Sequence of chain 1.J:
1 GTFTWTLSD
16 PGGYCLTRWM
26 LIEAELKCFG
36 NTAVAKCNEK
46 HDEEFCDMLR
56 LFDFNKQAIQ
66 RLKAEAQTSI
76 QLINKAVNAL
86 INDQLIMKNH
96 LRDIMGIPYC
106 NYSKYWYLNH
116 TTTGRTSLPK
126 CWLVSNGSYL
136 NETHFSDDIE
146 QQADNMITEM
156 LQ

The small molecule below binds the protein below.
Small molecule (SMILES): CC(=O)N[C@H]1[C@H](O[C@H]2[C@H](O)[C@@H](NC(C)=O)CO[C@@H]2CO)O[C@H](CO)[C@@H](O)[C@@H]1O

Binding-site contacts:
Ligand atom C8 contacts residue TYR112 of chain 1.J at 3.6 Å (hydrophobic).
Ligand atom C2 contacts residue GLN69 of chain 1.I at 3.7 Å.
Ligand atom C7 contacts residue GLN69 of chain 1.I at 3.7 Å.
Ligand atom N2 contacts residue THR121 of chain 1.J at 3.9 Å.
Ligand atom C1 contacts residue ASN114 of chain 1.J at 1.4 Å.
Ligand atom N2 contacts residue ASN114 of chain 1.J at 3.0 Å (h-bond).
Ligand atom C8 contacts residue PHE34 of chain 1.J at 4.2 Å (hydrophobic).
Ligand atom C7 contacts residue THR121 of chain 1.J at 4.4 Å.
Ligand atom C1 contacts residue GLN69 of chain 1.I at 3.7 Å.
Ligand atom C8 contacts residue THR121 of chain 1.J at 3.9 Å.
Ligand atom O5 contacts residue GLN69 of chain 1.I at 4.4 Å.
Ligand atom O6 contacts residue GLU30 of chain 1.J at 3.8 Å.
Ligand atom O7 contacts residue TYR112 of chain 1.J at 3.1 Å (h-bond).
Ligand atom C6 contacts residue GLU30 of chain 1.J at 3.9 Å.
Ligand atom O5 contacts residue ASN114 of chain 1.J at 2.3 Å (h-bond).
Ligand atom C5 contacts residue ASN114 of chain 1.J at 3.6 Å.
Ligand atom C7 contacts residue TYR112 of chain 1.J at 3.6 Å (hydrophobic).
Ligand atom C2 contacts residue ASN114 of chain 1.J at 2.5 Å.
Ligand atom C7 contacts residue ASN114 of chain 1.J at 3.8 Å.
Ligand atom O7 contacts residue GLN69 of chain 1.I at 3.4 Å (h-bond).
Ligand atom C8 contacts residue CYS33 of chain 1.J at 3.7 Å (hydrophobic).
Ligand atom C4 contacts residue ASN114 of chain 1.J at 4.2 Å.
Ligand atom N2 contacts residue GLN69 of chain 1.I at 3.8 Å.
Ligand atom C8 contacts residue LYS32 of chain 1.J at 3.6 Å.
Ligand atom C7 contacts residue LYS32 of chain 1.J at 4.2 Å.
Ligand atom C3 contacts residue ASN114 of chain 1.J at 3.8 Å.
Ligand atom O7 contacts residue ASN114 of chain 1.J at 4.2 Å.
Ligand atom O7 contacts residue LYS32 of chain 1.J at 3.4 Å (salt-bridge).

Sequence of chain 1.I:
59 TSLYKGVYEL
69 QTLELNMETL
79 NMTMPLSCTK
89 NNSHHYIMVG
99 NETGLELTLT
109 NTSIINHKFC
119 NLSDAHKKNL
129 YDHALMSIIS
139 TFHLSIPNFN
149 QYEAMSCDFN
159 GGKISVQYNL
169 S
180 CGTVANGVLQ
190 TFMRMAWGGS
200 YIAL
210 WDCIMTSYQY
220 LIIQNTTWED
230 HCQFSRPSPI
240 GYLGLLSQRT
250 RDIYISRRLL